Sequence of chain 1.D:
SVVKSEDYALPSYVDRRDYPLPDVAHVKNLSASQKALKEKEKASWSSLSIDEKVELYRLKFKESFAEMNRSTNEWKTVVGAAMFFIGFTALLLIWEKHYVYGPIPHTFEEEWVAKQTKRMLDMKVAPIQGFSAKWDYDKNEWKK

Sequence of chain 1.L:
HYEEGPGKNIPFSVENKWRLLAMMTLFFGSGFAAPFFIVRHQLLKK

Sequence of chain 1.A:
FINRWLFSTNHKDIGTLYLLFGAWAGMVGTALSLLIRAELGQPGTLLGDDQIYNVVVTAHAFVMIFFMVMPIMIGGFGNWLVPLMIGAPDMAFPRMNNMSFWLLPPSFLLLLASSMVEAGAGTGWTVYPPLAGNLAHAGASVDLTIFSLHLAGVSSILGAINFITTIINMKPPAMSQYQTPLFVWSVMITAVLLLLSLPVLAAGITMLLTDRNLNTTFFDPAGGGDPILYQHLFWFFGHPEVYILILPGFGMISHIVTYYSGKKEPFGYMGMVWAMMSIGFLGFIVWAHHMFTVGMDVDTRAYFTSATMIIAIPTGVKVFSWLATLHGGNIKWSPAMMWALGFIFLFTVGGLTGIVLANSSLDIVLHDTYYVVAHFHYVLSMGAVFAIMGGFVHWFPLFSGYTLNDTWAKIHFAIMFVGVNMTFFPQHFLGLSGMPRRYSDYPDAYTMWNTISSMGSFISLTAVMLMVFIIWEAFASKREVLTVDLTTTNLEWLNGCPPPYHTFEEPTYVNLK

Binding-site contacts:
Ligand atom O16 contacts residue GLY31 of chain 1.M at 3.7 Å.
Ligand atom C25 contacts residue TRP95 of chain 1.D at 3.7 Å (hydrophobic).
Ligand atom O55 contacts residue TRP32 of chain 1.M at 3.1 Å.
Ligand atom C28 contacts residue GLY31 of chain 1.M at 3.9 Å.
Ligand atom C28 contacts residue LEU27 of chain 1.M at 3.8 Å (hydrophobic).
Ligand atom O16 contacts residue LEU27 of chain 1.M at 4.1 Å.
Ligand atom O1 contacts residue TYR35 of chain 1.M at 3.0 Å.
Ligand atom O49 contacts residue TRP32 of chain 1.M at 3.5 Å (h-bond).
Ligand atom C43 contacts residue PHE459 of chain 1.A at 3.9 Å (hydrophobic).
Ligand atom C57 contacts residue TRP95 of chain 1.D at 3.6 Å (hydrophobic).
Ligand atom O16 contacts residue LEU28 of chain 1.M at 4.0 Å.
Ligand atom C22 contacts residue TRP95 of chain 1.D at 3.4 Å (hydrophobic).
Ligand atom C1 contacts residue LEU28 of chain 1.M at 3.9 Å (hydrophobic).
Ligand atom C34 contacts residue LEU27 of chain 1.M at 4.0 Å (hydrophobic).
Ligand atom C9 contacts residue TYR35 of chain 1.M at 4.0 Å (hydrophobic).
Ligand atom O49 contacts residue LEU28 of chain 1.M at 2.8 Å (h-bond).
Ligand atom C40 contacts residue PHE36 of chain 1.L at 3.9 Å (hydrophobic).
Ligand atom C57 contacts residue TYR35 of chain 1.M at 4.0 Å (hydrophobic).
Ligand atom O6 contacts residue TYR35 of chain 1.M at 2.9 Å (h-bond).
Ligand atom C25 contacts residue LEU92 of chain 1.D at 4.0 Å (hydrophobic).
Ligand atom C1 contacts residue TRP32 of chain 1.M at 3.5 Å (hydrophobic).
Ligand atom O3 contacts residue HIS36 of chain 1.M at 3.5 Å.
Ligand atom C40 contacts residue ALA30 of chain 1.M at 3.9 Å (hydrophobic).
Ligand atom O16 contacts residue TRP95 of chain 1.D at 3.9 Å.
Ligand atom C43 contacts residue LEU35 of chain 1.A at 3.8 Å (hydrophobic).
Ligand atom O61 contacts residue TYR99 of chain 1.D at 4.0 Å.
Ligand atom C28 contacts residue TRP95 of chain 1.D at 3.8 Å (hydrophobic).
Ligand atom O3 contacts residue TRP32 of chain 1.M at 4.0 Å.
Ligand atom C18 contacts residue LEU28 of chain 1.M at 4.0 Å (hydrophobic).
Ligand atom O61 contacts residue TRP95 of chain 1.D at 3.0 Å (h-bond).
Ligand atom O5 contacts residue TRP95 of chain 1.D at 3.3 Å.
Ligand atom C5 contacts residue TYR35 of chain 1.M at 4.0 Å (hydrophobic).
Ligand atom C37 contacts residue PHE459 of chain 1.A at 3.8 Å (hydrophobic).
Ligand atom C43 contacts residue PHE36 of chain 1.L at 4.0 Å (hydrophobic).
Ligand atom C11 contacts residue TYR35 of chain 1.M at 3.9 Å (hydrophobic).
Ligand atom C19 contacts residue LEU27 of chain 1.M at 3.5 Å (hydrophobic).
Ligand atom C31 contacts residue LEU27 of chain 1.M at 4.0 Å (hydrophobic).
Ligand atom C1 contacts residue GLY31 of chain 1.M at 3.7 Å.
Ligand atom C10 contacts residue TYR35 of chain 1.M at 3.5 Å (hydrophobic).
Ligand atom C37 contacts residue LEU462 of chain 1.A at 4.0 Å (hydrophobic).

Sequence of chain 1.M:
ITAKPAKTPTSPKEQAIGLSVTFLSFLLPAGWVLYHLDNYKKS

A protein and the small-molecule ligand that binds it are described below.
Small molecule (SMILES): CCCCCCCCCCO[C@@H]1O[C@H](CO)[C@@H](O[C@H]2O[C@H](CO)[C@@H](O)[C@H](O)[C@H]2O)[C@H](O)[C@H]1O